Binding-site contacts:
Ligand atom O contacts residue CYS47 of chain 1.F at 4.0 Å.
Ligand atom CD1 contacts residue PHE17 of chain 1.F at 3.9 Å (hydrophobic).
Ligand atom CE1 contacts residue VAL13 of chain 1.F at 3.6 Å (hydrophobic).
Ligand atom OH contacts residue VAL13 of chain 1.F at 3.6 Å.
Ligand atom N1 contacts residue CYS47 of chain 1.F at 3.6 Å.
Ligand atom C contacts residue GLN49 of chain 1.F at 3.7 Å.
Ligand atom CE1 contacts residue CYS47 of chain 1.F at 4.0 Å (hydrophobic).
Ligand atom O contacts residue GLN51 of chain 1.F at 3.5 Å (h-bond).
Ligand atom N1 contacts residue GLN49 of chain 1.F at 3.0 Å (h-bond).
Ligand atom CD2 contacts residue GLN14 of chain 1.F at 3.7 Å.
Ligand atom CA contacts residue LEU53 of chain 1.F at 4.0 Å (hydrophobic).
Ligand atom O contacts residue LEU53 of chain 1.F at 2.7 Å (h-bond).
Ligand atom CD2 contacts residue LEU18 of chain 1.F at 3.6 Å (hydrophobic).
Ligand atom CA contacts residue CYS47 of chain 1.F at 3.6 Å (hydrophobic).
Ligand atom O contacts residue PHE17 of chain 1.F at 3.6 Å.
Ligand atom CE2 contacts residue VAL13 of chain 1.F at 4.1 Å (hydrophobic).
Ligand atom CA contacts residue PHE17 of chain 1.F at 4.0 Å (hydrophobic).
Ligand atom N contacts residue PHE17 of chain 1.F at 4.0 Å.
Ligand atom OH contacts residue VAL46 of chain 1.F at 2.7 Å (h-bond).
Ligand atom O contacts residue GLN49 of chain 1.F at 3.7 Å.
Ligand atom O contacts residue PRO50 of chain 1.F at 3.1 Å.
Ligand atom CZ contacts residue VAL13 of chain 1.F at 3.5 Å (hydrophobic).
Ligand atom CD1 contacts residue GLN14 of chain 1.F at 3.7 Å.
Ligand atom CZ contacts residue VAL46 of chain 1.F at 3.3 Å (hydrophobic).
Ligand atom CE1 contacts residue VAL46 of chain 1.F at 3.1 Å (hydrophobic).
Ligand atom CB contacts residue CYS47 of chain 1.F at 2.6 Å (hydrophobic).
Ligand atom CG contacts residue GLN14 of chain 1.F at 4.0 Å.
Ligand atom O contacts residue GLN52 of chain 1.F at 3.3 Å (h-bond).
Ligand atom C contacts residue CYS47 of chain 1.F at 3.5 Å (hydrophobic).
Ligand atom CB contacts residue PHE17 of chain 1.F at 3.8 Å (hydrophobic).
Ligand atom C contacts residue LEU53 of chain 1.F at 3.7 Å (hydrophobic).
Ligand atom CD2 contacts residue GLN14 of chain 1.F at 3.7 Å.
Ligand atom C contacts residue GLN52 of chain 1.F at 3.9 Å.
Ligand atom O contacts residue GLN52 of chain 1.F at 3.4 Å.
Ligand atom CB contacts residue LEU53 of chain 1.F at 4.1 Å (hydrophobic).
Ligand atom C contacts residue PRO50 of chain 1.F at 3.8 Å (hydrophobic).
Ligand atom SG contacts residue CYS47 of chain 1.F at 2.0 Å (h-bond).
Ligand atom C contacts residue PHE17 of chain 1.F at 3.7 Å (hydrophobic).
Ligand atom CB contacts residue GLN14 of chain 1.F at 3.9 Å.
Ligand atom CB contacts residue PHE17 of chain 1.F at 3.8 Å (hydrophobic).

A protein and the small-molecule ligand that binds it are described below.
Small molecule (SMILES): CC(C)C[C@H](NC(=O)[C@@H](N)CC(C)C)C(=O)N[C@@H](CO)C(=O)N[C@@H](Cc1ccc(O)cc1)C(=O)N[C@@H](C)C(=O)NCC(=O)N[C@@H](CS)C(N)=O

Sequence of chain 1.F:
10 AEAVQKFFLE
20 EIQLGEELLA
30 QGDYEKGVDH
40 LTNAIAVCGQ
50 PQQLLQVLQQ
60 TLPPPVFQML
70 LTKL